A small-molecule ligand and the protein it binds are described below.
Small molecule (SMILES): CC(=O)N[C@H]1[C@H]([C@H](O)[C@H](O)CO)O[C@@](O[C@H]2[C@@H](O)[C@@H](CO)O[C@@H](O[C@H]3[C@H](O)[C@@H](NC(C)=O)CO[C@@H]3CO)[C@@H]2O)(C(=O)O)C[C@@H]1O

Sequence of chain 1.D:
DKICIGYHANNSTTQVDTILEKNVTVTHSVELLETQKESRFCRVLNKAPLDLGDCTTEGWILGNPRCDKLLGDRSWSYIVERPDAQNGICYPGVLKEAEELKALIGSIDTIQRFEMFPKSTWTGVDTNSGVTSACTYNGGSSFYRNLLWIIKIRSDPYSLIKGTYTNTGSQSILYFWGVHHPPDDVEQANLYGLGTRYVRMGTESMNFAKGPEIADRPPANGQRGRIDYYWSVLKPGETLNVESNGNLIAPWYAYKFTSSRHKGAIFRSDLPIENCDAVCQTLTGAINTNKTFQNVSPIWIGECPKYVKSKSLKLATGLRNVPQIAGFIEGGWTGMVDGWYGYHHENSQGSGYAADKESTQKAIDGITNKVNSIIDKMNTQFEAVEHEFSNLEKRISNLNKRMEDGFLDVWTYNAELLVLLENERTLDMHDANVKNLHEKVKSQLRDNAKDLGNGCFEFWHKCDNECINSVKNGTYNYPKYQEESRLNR

Binding-site contacts:
Ligand atom C11 contacts residue TRP153 of chain 1.D at 3.9 Å (hydrophobic).
Ligand atom O1A contacts residue GLN227 of chain 1.D at 2.7 Å (h-bond).
Ligand atom C9 contacts residue GLU191 of chain 1.D at 3.0 Å.
Ligand atom O8 contacts residue GLN227 of chain 1.D at 3.0 Å (h-bond).
Ligand atom C9 contacts residue TRP153 of chain 1.D at 3.8 Å (hydrophobic).
Ligand atom C10 contacts residue VAL135 of chain 1.D at 4.1 Å (hydrophobic).
Ligand atom C11 contacts residue SER133 of chain 1.D at 3.1 Å.
Ligand atom O4 contacts residue VAL135 of chain 1.D at 3.4 Å (h-bond).
Ligand atom C8 contacts residue TYR95 of chain 1.D at 3.9 Å (hydrophobic).
Ligand atom C9 contacts residue HIS184 of chain 1.D at 3.3 Å.
Ligand atom O10 contacts residue LEU195 of chain 1.D at 3.6 Å.
Ligand atom O3 contacts residue GLN227 of chain 1.D at 4.0 Å.
Ligand atom C10 contacts residue SER133 of chain 1.D at 3.8 Å.
Ligand atom C8 contacts residue GLN227 of chain 1.D at 4.2 Å.
Ligand atom O1A contacts residue THR136 of chain 1.D at 2.7 Å.
Ligand atom O1B contacts residue THR136 of chain 1.D at 3.3 Å.
Ligand atom C11 contacts residue GLY134 of chain 1.D at 3.8 Å.
Ligand atom C1 contacts residue THR136 of chain 1.D at 3.3 Å.
Ligand atom N5 contacts residue VAL135 of chain 1.D at 3.1 Å (h-bond).
Ligand atom O1A contacts residue SER137 of chain 1.D at 4.0 Å.
Ligand atom C7 contacts residue TRP153 of chain 1.D at 3.7 Å (hydrophobic).
Ligand atom O8 contacts residue TYR95 of chain 1.D at 3.2 Å (h-bond).
Ligand atom O4 contacts residue GLN227 of chain 1.D at 3.3 Å (h-bond).
Ligand atom O9 contacts residue TYR95 of chain 1.D at 2.8 Å (h-bond).
Ligand atom C11 contacts residue VAL135 of chain 1.D at 4.0 Å (hydrophobic).
Ligand atom O7 contacts residue LEU195 of chain 1.D at 3.9 Å.
Ligand atom C4 contacts residue VAL135 of chain 1.D at 3.2 Å (hydrophobic).
Ligand atom O1B contacts residue GLN227 of chain 1.D at 4.1 Å.
Ligand atom O9 contacts residue HIS184 of chain 1.D at 2.9 Å (h-bond).
Ligand atom C11 contacts residue ILE155 of chain 1.D at 3.8 Å (hydrophobic).
Ligand atom O9 contacts residue GLY229 of chain 1.D at 3.6 Å.
Ligand atom O1B contacts residue SER137 of chain 1.D at 3.0 Å (h-bond).
Ligand atom O9 contacts residue GLU191 of chain 1.D at 2.4 Å (salt-bridge).
Ligand atom C8 contacts residue TRP153 of chain 1.D at 4.1 Å (hydrophobic).
Ligand atom C1 contacts residue SER137 of chain 1.D at 3.9 Å.
Ligand atom C9 contacts residue TYR95 of chain 1.D at 3.4 Å (hydrophobic).
Ligand atom C1 contacts residue GLN227 of chain 1.D at 3.8 Å.
Ligand atom O8 contacts residue TRP153 of chain 1.D at 4.0 Å.
Ligand atom C5 contacts residue VAL135 of chain 1.D at 3.7 Å (hydrophobic).
Ligand atom C8 contacts residue GLU191 of chain 1.D at 3.9 Å.